Binding-site contacts:
Ligand atom C8 contacts residue THR5 of chain 1.B at 3.2 Å.
Ligand atom C6 contacts residue GLY19 of chain 1.B at 3.9 Å.
Ligand atom C8 contacts residue ASN16 of chain 1.B at 3.2 Å.
Ligand atom O7 contacts residue THR5 of chain 1.B at 4.2 Å.
Ligand atom C1 contacts residue ASN16 of chain 1.B at 1.4 Å.
Ligand atom C3 contacts residue VAL21 of chain 1.B at 3.9 Å (hydrophobic).
Ligand atom C7 contacts residue VAL21 of chain 1.B at 3.4 Å (hydrophobic).
Ligand atom O5 contacts residue GLY19 of chain 1.B at 3.1 Å.
Ligand atom C7 contacts residue ASN16 of chain 1.B at 3.5 Å.
Ligand atom C1 contacts residue VAL21 of chain 1.B at 3.8 Å (hydrophobic).
Ligand atom N2 contacts residue VAL21 of chain 1.B at 2.6 Å (h-bond).
Ligand atom O7 contacts residue VAL21 of chain 1.B at 3.7 Å.
Ligand atom C5 contacts residue ASN16 of chain 1.B at 3.6 Å.
Ligand atom C3 contacts residue GLY19 of chain 1.B at 4.1 Å.
Ligand atom O4 contacts residue GLY19 of chain 1.B at 4.4 Å.
Ligand atom C1 contacts residue GLY19 of chain 1.B at 3.3 Å.
Ligand atom N2 contacts residue ASN16 of chain 1.B at 2.8 Å (h-bond).
Ligand atom C2 contacts residue ASN16 of chain 1.B at 2.4 Å.
Ligand atom C2 contacts residue GLY19 of chain 1.B at 4.3 Å.
Ligand atom O6 contacts residue ARG22 of chain 1.B at 4.1 Å.
Ligand atom C2 contacts residue VAL21 of chain 1.B at 3.6 Å (hydrophobic).
Ligand atom C4 contacts residue ASN16 of chain 1.B at 4.2 Å.
Ligand atom C7 contacts residue THR5 of chain 1.B at 4.0 Å.
Ligand atom C5 contacts residue GLY19 of chain 1.B at 3.3 Å.
Ligand atom C3 contacts residue ASN16 of chain 1.B at 3.8 Å.
Ligand atom O6 contacts residue GLY19 of chain 1.B at 3.6 Å.
Ligand atom C4 contacts residue GLY19 of chain 1.B at 4.2 Å.
Ligand atom O7 contacts residue ARG22 of chain 1.B at 4.5 Å.
Ligand atom O5 contacts residue ASN16 of chain 1.B at 2.4 Å (h-bond).

This small molecule binds to this protein.
Small molecule (SMILES): CC(=O)N[C@H]1[C@H](O[C@H]2[C@H](O)[C@@H](NC(C)=O)CO[C@@H]2CO)O[C@H](CO)[C@@H](O[C@@H]2O[C@H](CO)[C@@H](O)[C@H](O[C@@H]3O[C@H](CO)[C@@H](O)[C@H](O)[C@@H]3O)[C@@H]2O)[C@@H]1O

Sequence of chain 1.B:
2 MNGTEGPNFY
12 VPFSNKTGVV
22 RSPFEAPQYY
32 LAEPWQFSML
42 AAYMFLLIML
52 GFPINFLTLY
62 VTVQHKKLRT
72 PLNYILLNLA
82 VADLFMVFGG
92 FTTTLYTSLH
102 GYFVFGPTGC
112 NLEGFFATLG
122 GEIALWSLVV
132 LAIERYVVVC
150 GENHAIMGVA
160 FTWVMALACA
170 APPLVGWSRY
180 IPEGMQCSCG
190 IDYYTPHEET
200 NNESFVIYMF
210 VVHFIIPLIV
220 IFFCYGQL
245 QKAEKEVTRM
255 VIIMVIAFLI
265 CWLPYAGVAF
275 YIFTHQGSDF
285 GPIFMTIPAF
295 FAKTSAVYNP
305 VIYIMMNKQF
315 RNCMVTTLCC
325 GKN